Binding-site contacts:
Ligand atom C5 contacts residue TRP23 of chain 1.A at 3.6 Å (hydrophobic).
Ligand atom O5 contacts residue ASN20 of chain 1.A at 2.4 Å (h-bond).
Ligand atom C8 contacts residue SER22 of chain 1.A at 4.2 Å.
Ligand atom C1 contacts residue ASN20 of chain 1.A at 1.4 Å.
Ligand atom N2 contacts residue SER22 of chain 1.A at 4.1 Å.
Ligand atom C2 contacts residue ASN20 of chain 1.A at 2.5 Å.
Ligand atom C1 contacts residue TRP23 of chain 1.A at 3.8 Å (hydrophobic).
Ligand atom C3 contacts residue ASN20 of chain 1.A at 3.9 Å.
Ligand atom C5 contacts residue ALA19 of chain 1.A at 4.4 Å (hydrophobic).
Ligand atom C7 contacts residue ASN20 of chain 1.A at 3.5 Å.
Ligand atom O5 contacts residue ALA19 of chain 1.A at 3.6 Å.
Ligand atom O5 contacts residue TRP23 of chain 1.A at 3.7 Å.
Ligand atom C6 contacts residue TRP23 of chain 1.A at 3.7 Å (hydrophobic).
Ligand atom C1 contacts residue ALA19 of chain 1.A at 4.4 Å (hydrophobic).
Ligand atom C5 contacts residue ASN20 of chain 1.A at 3.6 Å.
Ligand atom O7 contacts residue ASN20 of chain 1.A at 3.6 Å.
Ligand atom O6 contacts residue ALA19 of chain 1.A at 4.2 Å.
Ligand atom C6 contacts residue ALA19 of chain 1.A at 4.1 Å (hydrophobic).
Ligand atom C4 contacts residue ASN20 of chain 1.A at 4.2 Å.
Ligand atom N2 contacts residue ASN20 of chain 1.A at 3.0 Å (h-bond).

Sequence of chain 1.A:
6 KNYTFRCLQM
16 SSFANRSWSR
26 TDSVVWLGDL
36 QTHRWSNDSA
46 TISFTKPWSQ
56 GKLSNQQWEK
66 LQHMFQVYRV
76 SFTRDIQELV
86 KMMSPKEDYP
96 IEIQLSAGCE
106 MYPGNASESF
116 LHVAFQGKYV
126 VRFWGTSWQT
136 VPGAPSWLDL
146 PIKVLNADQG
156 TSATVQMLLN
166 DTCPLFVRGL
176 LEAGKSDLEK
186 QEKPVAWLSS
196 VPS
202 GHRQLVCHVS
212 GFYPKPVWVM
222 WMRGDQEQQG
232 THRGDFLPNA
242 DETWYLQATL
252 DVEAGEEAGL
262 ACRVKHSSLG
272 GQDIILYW

This small molecule binds to this protein.
Small molecule (SMILES): CC(=O)N[C@@H]1[C@@H](O)[C@H](O)[C@@H](CO)O[C@H]1O